Sequence of chain 1.A:
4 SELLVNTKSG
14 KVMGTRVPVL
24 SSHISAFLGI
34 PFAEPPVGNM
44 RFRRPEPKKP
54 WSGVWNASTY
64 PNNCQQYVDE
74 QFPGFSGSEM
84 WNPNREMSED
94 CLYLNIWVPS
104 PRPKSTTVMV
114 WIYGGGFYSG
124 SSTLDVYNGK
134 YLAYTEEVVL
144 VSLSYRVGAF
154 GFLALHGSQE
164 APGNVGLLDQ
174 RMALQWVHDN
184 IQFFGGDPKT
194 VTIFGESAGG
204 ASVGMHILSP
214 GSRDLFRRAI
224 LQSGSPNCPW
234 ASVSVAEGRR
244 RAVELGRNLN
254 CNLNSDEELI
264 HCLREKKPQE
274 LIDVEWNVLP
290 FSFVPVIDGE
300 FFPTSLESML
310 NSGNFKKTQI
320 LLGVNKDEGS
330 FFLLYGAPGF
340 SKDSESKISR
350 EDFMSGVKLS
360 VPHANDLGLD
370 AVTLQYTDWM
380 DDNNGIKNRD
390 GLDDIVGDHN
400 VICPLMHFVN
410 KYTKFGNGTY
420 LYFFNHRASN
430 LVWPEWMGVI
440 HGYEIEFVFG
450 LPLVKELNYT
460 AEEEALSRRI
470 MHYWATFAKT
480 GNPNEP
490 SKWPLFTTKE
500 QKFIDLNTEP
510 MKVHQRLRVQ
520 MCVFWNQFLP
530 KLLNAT

Binding-site contacts:
Ligand atom C4 contacts residue GLU199 of chain 1.A at 4.1 Å.
Ligand atom C15 contacts residue TYR121 of chain 1.A at 3.3 Å (hydrophobic).
Ligand atom O18 contacts residue GLY117 of chain 1.A at 3.9 Å.
Ligand atom C8 contacts residue PHE290 of chain 1.A at 4.1 Å (hydrophobic).
Ligand atom C2 contacts residue TRP84 of chain 1.A at 3.6 Å (hydrophobic).
Ligand atom O18 contacts residue GLY118 of chain 1.A at 3.6 Å.
Ligand atom C19 contacts residue ASP72 of chain 1.A at 3.9 Å.
Ligand atom C13 contacts residue PHE331 of chain 1.A at 3.9 Å (hydrophobic).
Ligand atom C16 contacts residue SER200 of chain 1.A at 3.6 Å.
Ligand atom C1 contacts residue GLY118 of chain 1.A at 3.6 Å.
Ligand atom C8 contacts residue TYR121 of chain 1.A at 2.9 Å (hydrophobic).
Ligand atom O18 contacts residue GLU199 of chain 1.A at 2.8 Å (salt-bridge).
Ligand atom O5 contacts residue HIS440 of chain 1.A at 3.3 Å.
Ligand atom C41 contacts residue HIS440 of chain 1.A at 3.4 Å.
Ligand atom O17 contacts residue SER200 of chain 1.A at 3.0 Å (h-bond).
Ligand atom O18 contacts residue SER200 of chain 1.A at 3.6 Å.
Ligand atom C13 contacts residue GLY118 of chain 1.A at 4.1 Å.
Ligand atom O17 contacts residue PHE331 of chain 1.A at 3.9 Å.
Ligand atom C7 contacts residue TYR121 of chain 1.A at 4.0 Å (hydrophobic).
Ligand atom C7 contacts residue PHE331 of chain 1.A at 3.4 Å (hydrophobic).
Ligand atom O5 contacts residue SER200 of chain 1.A at 3.6 Å.
Ligand atom C3 contacts residue TRP84 of chain 1.A at 3.6 Å (hydrophobic).
Ligand atom C12 contacts residue PHE330 of chain 1.A at 4.0 Å (hydrophobic).
Ligand atom C7 contacts residue PHE290 of chain 1.A at 3.4 Å (hydrophobic).
Ligand atom N10 contacts residue TYR121 of chain 1.A at 4.0 Å.
Ligand atom C8 contacts residue PHE331 of chain 1.A at 3.7 Å (hydrophobic).
Ligand atom C11 contacts residue TRP84 of chain 1.A at 3.8 Å (hydrophobic).
Ligand atom C6 contacts residue GLY119 of chain 1.A at 3.7 Å.
Ligand atom C3 contacts residue GLU199 of chain 1.A at 3.5 Å.
Ligand atom C7 contacts residue GLY119 of chain 1.A at 3.9 Å.
Ligand atom C6 contacts residue GLY118 of chain 1.A at 4.1 Å.
Ligand atom C6 contacts residue PHE331 of chain 1.A at 3.6 Å (hydrophobic).
Ligand atom C16 contacts residue PHE290 of chain 1.A at 3.5 Å (hydrophobic).
Ligand atom C4 contacts residue HIS440 of chain 1.A at 3.7 Å.
Ligand atom C9 contacts residue TYR121 of chain 1.A at 3.0 Å (hydrophobic).
Ligand atom C16 contacts residue PHE331 of chain 1.A at 3.5 Å (hydrophobic).
Ligand atom O17 contacts residue HIS440 of chain 1.A at 3.9 Å.
Ligand atom C12 contacts residue TRP84 of chain 1.A at 4.0 Å (hydrophobic).
Ligand atom O17 contacts residue GLY119 of chain 1.A at 3.7 Å.
Ligand atom C2 contacts residue GLY118 of chain 1.A at 3.7 Å.

The protein below binds the small molecule below.
Small molecule (SMILES): COc1ccc2c3c1O[C@H]1C[C@@H](O)C=C[C@@]31CCN(C)C2